Sequence of chain 2.A:
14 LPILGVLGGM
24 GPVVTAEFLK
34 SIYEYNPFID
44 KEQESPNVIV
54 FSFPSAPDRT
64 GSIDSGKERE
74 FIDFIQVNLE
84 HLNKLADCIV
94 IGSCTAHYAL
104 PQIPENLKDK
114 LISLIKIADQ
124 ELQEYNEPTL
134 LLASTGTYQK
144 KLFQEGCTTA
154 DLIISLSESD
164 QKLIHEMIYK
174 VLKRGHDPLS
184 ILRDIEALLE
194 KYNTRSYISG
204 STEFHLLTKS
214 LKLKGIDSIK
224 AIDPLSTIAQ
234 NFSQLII

A protein and the small-molecule ligand that binds it are described below.
Small molecule (SMILES): N[C@H](CCC(=O)O)C(=O)O

Sequence of chain 1.A:
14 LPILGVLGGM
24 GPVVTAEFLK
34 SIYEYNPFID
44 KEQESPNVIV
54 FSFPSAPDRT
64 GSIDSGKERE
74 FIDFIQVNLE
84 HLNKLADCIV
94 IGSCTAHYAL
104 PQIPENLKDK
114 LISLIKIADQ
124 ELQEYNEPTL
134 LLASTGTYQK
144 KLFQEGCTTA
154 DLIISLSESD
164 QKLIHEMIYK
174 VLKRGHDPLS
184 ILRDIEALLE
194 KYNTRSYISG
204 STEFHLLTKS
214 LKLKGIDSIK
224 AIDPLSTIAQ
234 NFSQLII

Binding-site contacts:
Ligand atom OE1 contacts residue SER96 of chain 2.A at 2.6 Å (h-bond).
Ligand atom CA contacts residue THR98 of chain 2.A at 4.0 Å.
Ligand atom CD contacts residue SER96 of chain 2.A at 3.3 Å.
Ligand atom C contacts residue THR98 of chain 2.A at 3.8 Å.
Ligand atom CA contacts residue THR205 of chain 2.A at 3.9 Å.
Ligand atom O contacts residue CYS97 of chain 2.A at 2.1 Å (h-bond).
Ligand atom O contacts residue THR98 of chain 2.A at 3.5 Å (h-bond).
Ligand atom OXT contacts residue GLY203 of chain 2.A at 3.4 Å (h-bond).
Ligand atom O contacts residue SER96 of chain 2.A at 2.9 Å.
Ligand atom C contacts residue SER204 of chain 2.A at 3.4 Å.
Ligand atom CD contacts residue LYS176 of chain 2.A at 3.7 Å.
Ligand atom O contacts residue SER204 of chain 2.A at 3.8 Å.
Ligand atom OE2 contacts residue LYS176 of chain 2.A at 2.8 Å (salt-bridge).
Ligand atom CB contacts residue SER137 of chain 2.A at 4.0 Å.
Ligand atom CA contacts residue GLU206 of chain 2.A at 4.1 Å.
Ligand atom C contacts residue THR205 of chain 2.A at 3.3 Å.
Ligand atom OE2 contacts residue ARG62 of chain 2.A at 3.2 Å (salt-bridge).
Ligand atom CG contacts residue TYR172 of chain 2.A at 4.0 Å (hydrophobic).
Ligand atom N contacts residue GLU206 of chain 2.A at 2.8 Å (salt-bridge).
Ligand atom N contacts residue THR205 of chain 2.A at 3.2 Å (h-bond).
Ligand atom N contacts residue SER96 of chain 2.A at 3.6 Å.
Ligand atom OE1 contacts residue ARG62 of chain 2.A at 2.7 Å (salt-bridge).
Ligand atom CD contacts residue MET23 of chain 2.A at 4.1 Å (hydrophobic).
Ligand atom OE2 contacts residue SER96 of chain 2.A at 3.9 Å.
Ligand atom CB contacts residue SER96 of chain 2.A at 3.7 Å.
Ligand atom OXT contacts residue CYS97 of chain 2.A at 4.0 Å.
Ligand atom C contacts residue CYS97 of chain 2.A at 3.2 Å (hydrophobic).
Ligand atom N contacts residue LYS176 of chain 2.A at 4.1 Å.
Ligand atom N contacts residue MET23 of chain 2.A at 3.7 Å.
Ligand atom C contacts residue SER96 of chain 2.A at 3.6 Å.
Ligand atom CA contacts residue SER96 of chain 2.A at 2.8 Å.
Ligand atom N contacts residue SER204 of chain 2.A at 4.1 Å.
Ligand atom OXT contacts residue THR205 of chain 2.A at 3.0 Å (h-bond).
Ligand atom O contacts residue THR205 of chain 2.A at 3.2 Å (h-bond).
Ligand atom CG contacts residue LYS176 of chain 2.A at 4.0 Å.
Ligand atom OE2 contacts residue MET23 of chain 2.A at 3.1 Å (h-bond).
Ligand atom CD contacts residue ARG62 of chain 2.A at 3.3 Å.
Ligand atom CA contacts residue CYS97 of chain 2.A at 3.9 Å (hydrophobic).
Ligand atom CB contacts residue THR98 of chain 2.A at 3.3 Å.
Ligand atom OXT contacts residue SER204 of chain 2.A at 2.4 Å.